This protein binds this small molecule.
Small molecule (SMILES): CC(=O)N[C@@H]1[C@@H](O)[C@H](O)[C@@H](CO)O[C@H]1O

Binding-site contacts:
Ligand atom O5 contacts residue ASN165 of chain 1.A at 2.4 Å (h-bond).
Ligand atom C5 contacts residue ASN164 of chain 1.A at 4.3 Å.
Ligand atom C1 contacts residue ASN164 of chain 1.A at 4.4 Å.
Ligand atom C5 contacts residue ASN165 of chain 1.A at 3.7 Å.
Ligand atom N2 contacts residue GLU132 of chain 1.A at 3.9 Å.
Ligand atom C7 contacts residue ASN165 of chain 1.A at 3.6 Å.
Ligand atom C1 contacts residue ASN165 of chain 1.A at 1.4 Å.
Ligand atom O6 contacts residue ASN164 of chain 1.A at 3.1 Å (h-bond).
Ligand atom C8 contacts residue GLU132 of chain 1.A at 4.4 Å.
Ligand atom C3 contacts residue ASN165 of chain 1.A at 3.8 Å.
Ligand atom O7 contacts residue ASN165 of chain 1.A at 3.9 Å.
Ligand atom C7 contacts residue GLU132 of chain 1.A at 4.4 Å.
Ligand atom N2 contacts residue ASN165 of chain 1.A at 2.9 Å (h-bond).
Ligand atom C1 contacts residue GLU132 of chain 1.A at 3.8 Å.
Ligand atom C2 contacts residue ASN165 of chain 1.A at 2.5 Å.
Ligand atom C6 contacts residue ASN164 of chain 1.A at 4.3 Å.
Ligand atom C4 contacts residue ASN165 of chain 1.A at 4.3 Å.
Ligand atom O5 contacts residue ASN164 of chain 1.A at 3.8 Å.

Sequence of chain 1.A:
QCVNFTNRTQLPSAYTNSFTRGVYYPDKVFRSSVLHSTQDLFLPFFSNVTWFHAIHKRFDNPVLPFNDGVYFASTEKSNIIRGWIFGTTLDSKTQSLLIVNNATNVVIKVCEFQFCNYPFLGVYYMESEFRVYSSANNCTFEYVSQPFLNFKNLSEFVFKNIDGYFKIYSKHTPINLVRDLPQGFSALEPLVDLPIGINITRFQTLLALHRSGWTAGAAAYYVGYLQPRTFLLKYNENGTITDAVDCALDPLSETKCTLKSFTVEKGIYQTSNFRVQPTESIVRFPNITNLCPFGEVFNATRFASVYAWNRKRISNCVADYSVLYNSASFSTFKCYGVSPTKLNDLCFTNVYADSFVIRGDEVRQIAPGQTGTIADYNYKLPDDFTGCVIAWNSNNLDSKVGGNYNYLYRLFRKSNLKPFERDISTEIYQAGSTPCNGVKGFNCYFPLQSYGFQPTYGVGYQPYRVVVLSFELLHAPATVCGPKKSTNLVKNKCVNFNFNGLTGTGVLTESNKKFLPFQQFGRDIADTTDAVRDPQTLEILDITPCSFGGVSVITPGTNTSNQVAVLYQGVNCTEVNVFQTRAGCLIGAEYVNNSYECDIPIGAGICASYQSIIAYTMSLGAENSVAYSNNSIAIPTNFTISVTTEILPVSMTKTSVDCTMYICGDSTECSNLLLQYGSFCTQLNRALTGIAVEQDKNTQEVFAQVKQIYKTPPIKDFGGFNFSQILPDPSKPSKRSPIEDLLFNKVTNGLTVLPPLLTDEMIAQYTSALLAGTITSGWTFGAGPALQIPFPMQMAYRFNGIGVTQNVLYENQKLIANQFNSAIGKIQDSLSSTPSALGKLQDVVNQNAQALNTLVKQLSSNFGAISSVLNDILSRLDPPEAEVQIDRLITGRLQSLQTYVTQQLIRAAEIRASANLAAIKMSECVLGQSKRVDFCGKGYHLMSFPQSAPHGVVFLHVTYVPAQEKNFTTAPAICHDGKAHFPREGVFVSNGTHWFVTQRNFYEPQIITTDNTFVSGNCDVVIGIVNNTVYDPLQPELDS